Binding-site contacts:
Ligand atom C1 contacts residue PHE182 of chain 1.B at 3.8 Å (hydrophobic).
Ligand atom C7 contacts residue PHE182 of chain 1.B at 3.5 Å (hydrophobic).
Ligand atom C6 contacts residue ASN39 of chain 1.B at 3.6 Å.
Ligand atom C15 contacts residue GLY54 of chain 1.B at 3.3 Å.
Ligand atom C6 contacts residue PHE182 of chain 1.B at 3.7 Å (hydrophobic).
Ligand atom N2 contacts residue ASN39 of chain 1.B at 3.0 Å (h-bond).
Ligand atom C8 contacts residue PHE182 of chain 1.B at 3.6 Å (hydrophobic).
Ligand atom C7 contacts residue TYR40 of chain 1.B at 3.5 Å (hydrophobic).
Ligand atom C5 contacts residue ASN39 of chain 1.B at 3.6 Å.
Ligand atom C4 contacts residue ASN39 of chain 1.B at 3.5 Å.
Ligand atom N1 contacts residue ASP267 of chain 1.B at 3.4 Å (salt-bridge).
Ligand atom O1 contacts residue MET258 of chain 1.B at 3.8 Å.
Ligand atom C6 contacts residue TYR35 of chain 1.B at 3.4 Å (hydrophobic).
Ligand atom C5 contacts residue PHE182 of chain 1.B at 3.5 Å (hydrophobic).
Ligand atom C13 contacts residue TYR40 of chain 1.B at 3.7 Å (hydrophobic).
Ligand atom C8 contacts residue ASN39 of chain 1.B at 3.7 Å.
Ligand atom C6 contacts residue TYR40 of chain 1.B at 3.6 Å (hydrophobic).
Ligand atom C10 contacts residue ASN39 of chain 1.B at 3.7 Å.
Ligand atom C12 contacts residue TYR40 of chain 1.B at 3.3 Å (hydrophobic).
Ligand atom N1 contacts residue TYR222 of chain 1.B at 3.7 Å.
Ligand atom C11 contacts residue ARG44 of chain 1.B at 3.4 Å.
Ligand atom C3 contacts residue GLU219 of chain 1.B at 3.0 Å.
Ligand atom O2 contacts residue VAL53 of chain 1.B at 3.2 Å.
Ligand atom C10 contacts residue TYR40 of chain 1.B at 3.4 Å (hydrophobic).
Ligand atom C9 contacts residue PHE182 of chain 1.B at 3.6 Å (hydrophobic).
Ligand atom CL1 contacts residue ALA57 of chain 1.B at 3.8 Å.
Ligand atom C11 contacts residue ASN39 of chain 1.B at 3.7 Å.
Ligand atom O1 contacts residue ARG44 of chain 1.B at 3.2 Å.
Ligand atom C1 contacts residue TYR35 of chain 1.B at 3.3 Å (hydrophobic).
Ligand atom C13 contacts residue TYR85 of chain 1.B at 3.8 Å (hydrophobic).
Ligand atom C3 contacts residue ASP267 of chain 1.B at 3.3 Å.
Ligand atom C7 contacts residue ASN39 of chain 1.B at 3.6 Å.
Ligand atom C4 contacts residue PHE182 of chain 1.B at 3.5 Å (hydrophobic).
Ligand atom N1 contacts residue GLU219 of chain 1.B at 2.8 Å (salt-bridge).
Ligand atom C9 contacts residue ASN39 of chain 1.B at 3.6 Å.
Ligand atom CL1 contacts residue LEU58 of chain 1.B at 3.6 Å.
Ligand atom C14 contacts residue GLY54 of chain 1.B at 3.8 Å.
Ligand atom C2 contacts residue GLU219 of chain 1.B at 3.4 Å.
Ligand atom CL1 contacts residue GLY54 of chain 1.B at 3.4 Å.
Ligand atom C11 contacts residue TYR40 of chain 1.B at 3.8 Å (hydrophobic).

Sequence of chain 1.B:
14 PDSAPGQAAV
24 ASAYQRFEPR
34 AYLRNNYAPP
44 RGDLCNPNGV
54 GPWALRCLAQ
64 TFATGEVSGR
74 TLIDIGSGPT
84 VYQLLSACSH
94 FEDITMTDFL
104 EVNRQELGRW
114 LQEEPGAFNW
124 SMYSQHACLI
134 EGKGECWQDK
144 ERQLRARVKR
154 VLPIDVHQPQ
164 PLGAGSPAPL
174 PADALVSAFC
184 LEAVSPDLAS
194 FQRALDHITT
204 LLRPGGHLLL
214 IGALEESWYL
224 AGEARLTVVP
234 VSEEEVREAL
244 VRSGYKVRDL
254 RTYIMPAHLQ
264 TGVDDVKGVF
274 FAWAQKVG

This protein binds this small molecule.
Small molecule (SMILES): O=S(=O)(Nc1ccc(Cl)cc1)c1ccc2c(c1)CNCC2